Sequence of chain 1.E:
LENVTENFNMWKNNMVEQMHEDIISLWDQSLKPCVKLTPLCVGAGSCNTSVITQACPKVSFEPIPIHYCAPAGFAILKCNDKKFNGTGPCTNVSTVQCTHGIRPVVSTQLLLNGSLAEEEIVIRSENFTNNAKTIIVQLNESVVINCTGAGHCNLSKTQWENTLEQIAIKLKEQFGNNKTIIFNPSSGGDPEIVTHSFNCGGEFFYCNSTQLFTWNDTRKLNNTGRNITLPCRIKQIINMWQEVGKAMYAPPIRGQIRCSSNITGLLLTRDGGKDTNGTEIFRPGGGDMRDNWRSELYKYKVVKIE

A small-molecule ligand and the protein it binds are described below.
Small molecule (SMILES): CC(=O)N[C@@H]1[C@@H](O)[C@H](O)[C@@H](CO)O[C@H]1O

Binding-site contacts:
Ligand atom O7 contacts residue LEU8 of chain 1.E at 3.0 Å.
Ligand atom O3 contacts residue ASN99 of chain 1.E at 4.3 Å.
Ligand atom O5 contacts residue LEU8 of chain 1.E at 3.9 Å.
Ligand atom C7 contacts residue ASN99 of chain 1.E at 4.0 Å.
Ligand atom C7 contacts residue LEU8 of chain 1.E at 3.8 Å (hydrophobic).
Ligand atom O4 contacts residue ASN99 of chain 1.E at 4.4 Å.
Ligand atom N2 contacts residue ASN99 of chain 1.E at 2.8 Å (h-bond).
Ligand atom C5 contacts residue ASN99 of chain 1.E at 2.9 Å.
Ligand atom O7 contacts residue ASN99 of chain 1.E at 4.3 Å.
Ligand atom N2 contacts residue LEU8 of chain 1.E at 4.0 Å.
Ligand atom C3 contacts residue ASN99 of chain 1.E at 3.0 Å.
Ligand atom C1 contacts residue ASN99 of chain 1.E at 1.4 Å.
Ligand atom C2 contacts residue LEU8 of chain 1.E at 3.8 Å (hydrophobic).
Ligand atom O5 contacts residue ASN99 of chain 1.E at 2.4 Å (h-bond).
Ligand atom C4 contacts residue ASN99 of chain 1.E at 3.5 Å.
Ligand atom C2 contacts residue ASN99 of chain 1.E at 2.4 Å.
Ligand atom O7 contacts residue ASN87 of chain 1.E at 4.3 Å.
Ligand atom C1 contacts residue LEU8 of chain 1.E at 3.3 Å (hydrophobic).
Ligand atom C6 contacts residue ASN99 of chain 1.E at 4.2 Å.